A small-molecule ligand and the protein it binds are described below.
Small molecule (SMILES): Nc1nc2c(ncn2[C@@H]2O[C@H](CO[P](=O)(O)O[P](=O)(O)OP(O)(O)=S)[C@@H](O)[C@H]2O)c(=O)[nH]1

Sequence of chain 1.B:
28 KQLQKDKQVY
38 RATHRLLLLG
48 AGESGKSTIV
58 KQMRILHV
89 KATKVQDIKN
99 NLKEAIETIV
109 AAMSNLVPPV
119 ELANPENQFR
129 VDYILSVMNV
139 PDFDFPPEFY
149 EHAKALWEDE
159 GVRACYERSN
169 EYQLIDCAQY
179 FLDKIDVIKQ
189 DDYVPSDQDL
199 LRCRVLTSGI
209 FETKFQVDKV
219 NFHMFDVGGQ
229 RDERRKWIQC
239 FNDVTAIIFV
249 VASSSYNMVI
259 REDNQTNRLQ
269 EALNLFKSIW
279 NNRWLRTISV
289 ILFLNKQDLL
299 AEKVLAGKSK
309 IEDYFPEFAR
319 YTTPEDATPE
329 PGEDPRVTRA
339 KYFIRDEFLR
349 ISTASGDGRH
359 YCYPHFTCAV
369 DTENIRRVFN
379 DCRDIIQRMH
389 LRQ

Binding-site contacts:
Ligand atom PB contacts residue MG1 of chain 1.D at 2.2 Å.
Ligand atom O1B contacts residue MG1 of chain 1.D at 2.1 Å.
Ligand atom O3' contacts residue CYS175 of chain 1.B at 3.2 Å (h-bond).
Ligand atom O6 contacts residue LYS294 of chain 1.B at 3.5 Å (salt-bridge).
Ligand atom N1 contacts residue CYS366 of chain 1.B at 3.4 Å (h-bond).
Ligand atom O4' contacts residue ASP174 of chain 1.B at 3.0 Å (salt-bridge).
Ligand atom O1A contacts residue THR55 of chain 1.B at 2.9 Å (h-bond).
Ligand atom C6 contacts residue ASN293 of chain 1.B at 3.5 Å.
Ligand atom O3' contacts residue ARG202 of chain 1.B at 3.6 Å.
Ligand atom O3A contacts residue GLY52 of chain 1.B at 3.0 Å (h-bond).
Ligand atom N7 contacts residue ALA367 of chain 1.B at 3.5 Å.
Ligand atom O6 contacts residue CYS366 of chain 1.B at 3.2 Å.
Ligand atom N2 contacts residue ASP296 of chain 1.B at 3.2 Å (salt-bridge).
Ligand atom O4' contacts residue LYS294 of chain 1.B at 3.5 Å.
Ligand atom O3G contacts residue MG1 of chain 1.D at 2.5 Å.
Ligand atom PG contacts residue MG1 of chain 1.D at 2.4 Å.
Ligand atom C4' contacts residue ASP174 of chain 1.B at 3.3 Å.
Ligand atom S1G contacts residue GLY49 of chain 1.B at 3.5 Å.
Ligand atom O1B contacts residue LYS53 of chain 1.B at 2.9 Å (salt-bridge).
Ligand atom O2B contacts residue SER54 of chain 1.B at 2.4 Å (h-bond).
Ligand atom O3G contacts residue GLY227 of chain 1.B at 3.2 Å (h-bond).
Ligand atom O3B contacts residue MG1 of chain 1.D at 2.7 Å.
Ligand atom N1 contacts residue VAL368 of chain 1.B at 3.2 Å.
Ligand atom S1G contacts residue GLU50 of chain 1.B at 3.3 Å (salt-bridge).
Ligand atom N1 contacts residue ASP296 of chain 1.B at 3.4 Å (salt-bridge).
Ligand atom O2B contacts residue MG1 of chain 1.D at 1.9 Å.
Ligand atom PB contacts residue SER54 of chain 1.B at 3.4 Å.
Ligand atom O6 contacts residue ALA367 of chain 1.B at 2.5 Å (h-bond).
Ligand atom O2G contacts residue THR205 of chain 1.B at 2.8 Å (h-bond).
Ligand atom O2' contacts residue ARG200 of chain 1.B at 3.4 Å (salt-bridge).
Ligand atom O1B contacts residue SER54 of chain 1.B at 3.1 Å (h-bond).
Ligand atom O3B contacts residue GLU50 of chain 1.B at 3.0 Å (salt-bridge).
Ligand atom N7 contacts residue ASN293 of chain 1.B at 3.2 Å (h-bond).
Ligand atom N2 contacts residue LEU297 of chain 1.B at 3.2 Å.
Ligand atom C2 contacts residue LEU297 of chain 1.B at 3.5 Å (hydrophobic).
Ligand atom O6 contacts residue VAL368 of chain 1.B at 3.4 Å (h-bond).
Ligand atom O2B contacts residue THR205 of chain 1.B at 3.2 Å (h-bond).
Ligand atom O3G contacts residue LYS53 of chain 1.B at 3.2 Å.
Ligand atom O6 contacts residue ASN293 of chain 1.B at 2.7 Å (h-bond).
Ligand atom O2G contacts residue MG1 of chain 1.D at 1.9 Å.